Sequence of chain 1.L:
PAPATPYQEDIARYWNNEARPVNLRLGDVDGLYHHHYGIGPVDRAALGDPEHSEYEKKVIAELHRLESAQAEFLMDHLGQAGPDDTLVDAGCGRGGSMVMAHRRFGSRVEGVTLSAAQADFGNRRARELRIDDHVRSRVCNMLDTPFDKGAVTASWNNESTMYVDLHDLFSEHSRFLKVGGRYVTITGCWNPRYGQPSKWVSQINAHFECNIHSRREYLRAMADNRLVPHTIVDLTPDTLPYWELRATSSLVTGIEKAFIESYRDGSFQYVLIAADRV

This protein binds this small molecule.
Small molecule (SMILES): CC(C)=CCCC(C)=CCS[P](=O)(O)OP(=O)(O)O

Binding-site contacts:
Ligand atom PA contacts residue ASN57 of chain 1.L at 3.8 Å.
Ligand atom C10 contacts residue TRP49 of chain 1.L at 3.6 Å (hydrophobic).
Ligand atom O2B contacts residue HIS70 of chain 1.L at 3.6 Å (h-bond).
Ligand atom C8 contacts residue GLY222 of chain 1.L at 3.7 Å.
Ligand atom C1 contacts residue PHE242 of chain 1.L at 3.5 Å (hydrophobic).
Ligand atom PB contacts residue ASN57 of chain 1.L at 3.8 Å.
Ligand atom C5 contacts residue PHE242 of chain 1.L at 3.8 Å (hydrophobic).
Ligand atom O2B contacts residue MG1 of chain 1.IB at 2.0 Å.
Ligand atom O1A contacts residue ARG280 of chain 1.L at 2.9 Å (salt-bridge).
Ligand atom PB contacts residue MG1 of chain 1.IB at 3.2 Å.
Ligand atom O2A contacts residue VAL56 of chain 1.L at 3.4 Å.
Ligand atom C2 contacts residue PHE242 of chain 1.L at 3.5 Å (hydrophobic).
Ligand atom O1B contacts residue MG1 of chain 1.IB at 3.5 Å.
Ligand atom O2A contacts residue ASN57 of chain 1.L at 2.9 Å (h-bond).
Ligand atom O3A contacts residue ARG280 of chain 1.L at 2.7 Å (salt-bridge).
Ligand atom O1B contacts residue TYR71 of chain 1.L at 3.6 Å (h-bond).
Ligand atom O3B contacts residue ASN57 of chain 1.L at 3.5 Å (h-bond).
Ligand atom O1A contacts residue MG1 of chain 1.IB at 2.0 Å.
Ligand atom PA contacts residue MG1 of chain 1.IB at 3.2 Å.
Ligand atom O2B contacts residue HIS69 of chain 1.L at 3.2 Å.
Ligand atom C9 contacts residue PHE302 of chain 1.L at 3.5 Å (hydrophobic).
Ligand atom O1B contacts residue ARG54 of chain 1.L at 3.5 Å (salt-bridge).
Ligand atom O3A contacts residue TYR71 of chain 1.L at 3.2 Å (h-bond).
Ligand atom PB contacts residue HIS69 of chain 1.L at 3.7 Å.
Ligand atom C8 contacts residue GLU193 of chain 1.L at 3.8 Å.
Ligand atom C2 contacts residue TYR71 of chain 1.L at 3.6 Å (hydrophobic).
Ligand atom C7 contacts residue MET196 of chain 1.L at 3.8 Å (hydrophobic).
Ligand atom S1 contacts residue TYR71 of chain 1.L at 3.8 Å.
Ligand atom O3B contacts residue TRP49 of chain 1.L at 3.3 Å.
Ligand atom O3B contacts residue HIS69 of chain 1.L at 2.8 Å (h-bond).
Ligand atom PA contacts residue ARG280 of chain 1.L at 3.5 Å.
Ligand atom O2B contacts residue ASN57 of chain 1.L at 2.8 Å (h-bond).
Ligand atom C1 contacts residue TYR71 of chain 1.L at 3.8 Å (hydrophobic).
Ligand atom O1A contacts residue TYR71 of chain 1.L at 3.8 Å.
Ligand atom O2A contacts residue ARG54 of chain 1.L at 2.6 Å (salt-bridge).
Ligand atom O1A contacts residue ASN57 of chain 1.L at 3.0 Å (h-bond).
Ligand atom O3B contacts residue ARG54 of chain 1.L at 3.3 Å (salt-bridge).
Ligand atom O1A contacts residue VAL56 of chain 1.L at 3.6 Å.
Ligand atom S1 contacts residue HIS69 of chain 1.L at 3.5 Å (h-bond).
Ligand atom C10 contacts residue TYR197 of chain 1.L at 2.9 Å (hydrophobic).